Sequence of chain 1.B:
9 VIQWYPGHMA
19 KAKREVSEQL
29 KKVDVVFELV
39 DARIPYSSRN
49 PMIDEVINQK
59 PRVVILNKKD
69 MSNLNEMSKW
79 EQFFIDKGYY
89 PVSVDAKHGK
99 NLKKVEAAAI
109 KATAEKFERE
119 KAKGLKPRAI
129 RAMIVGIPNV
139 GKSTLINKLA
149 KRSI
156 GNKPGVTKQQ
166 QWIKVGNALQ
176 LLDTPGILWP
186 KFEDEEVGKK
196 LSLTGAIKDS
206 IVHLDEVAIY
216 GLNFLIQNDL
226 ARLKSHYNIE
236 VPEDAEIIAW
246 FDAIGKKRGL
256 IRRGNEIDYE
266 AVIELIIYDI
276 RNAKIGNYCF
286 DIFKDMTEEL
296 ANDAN

A protein and the small-molecule ligand that binds it are described below.
Small molecule (SMILES): Nc1nc2c(ncn2[C@@H]2O[C@H](COP(=O)(O)OP(=O)(O)OP(=O)(O)O)[C@@H](OP(=O)(O)OP(=O)(O)O)[C@H]2O)c(=O)[nH]1

Binding-site contacts:
Ligand atom O1A contacts residue GLY139 of chain 1.B at 3.5 Å.
Ligand atom O3G contacts residue LYS140 of chain 1.B at 2.9 Å (salt-bridge).
Ligand atom O1B contacts residue GLY139 of chain 1.B at 3.1 Å (h-bond).
Ligand atom N2 contacts residue ASP68 of chain 1.B at 2.8 Å (salt-bridge).
Ligand atom O6 contacts residue LYS95 of chain 1.B at 3.5 Å (salt-bridge).
Ligand atom O6 contacts residue ALA94 of chain 1.B at 2.7 Å (h-bond).
Ligand atom PB contacts residue ASN137 of chain 1.B at 3.6 Å.
Ligand atom C8 contacts residue THR142 of chain 1.B at 3.5 Å.
Ligand atom N2 contacts residue MET69 of chain 1.B at 3.6 Å (h-bond).
Ligand atom O2A contacts residue SER141 of chain 1.B at 3.2 Å (h-bond).
Ligand atom O2B contacts residue LYS140 of chain 1.B at 3.5 Å (salt-bridge).
Ligand atom O1B contacts residue ASN137 of chain 1.B at 3.5 Å (h-bond).
Ligand atom O1A contacts residue SER141 of chain 1.B at 2.8 Å (h-bond).
Ligand atom C2 contacts residue ASP68 of chain 1.B at 3.6 Å.
Ligand atom PG contacts residue ASN137 of chain 1.B at 3.6 Å.
Ligand atom O1G contacts residue ASN137 of chain 1.B at 3.5 Å (h-bond).
Ligand atom C6 contacts residue ASP93 of chain 1.B at 3.4 Å.
Ligand atom C2' contacts residue THR142 of chain 1.B at 3.6 Å.
Ligand atom PB contacts residue LYS140 of chain 1.B at 3.5 Å.
Ligand atom O5' contacts residue THR142 of chain 1.B at 3.5 Å (h-bond).
Ligand atom O1B contacts residue LYS140 of chain 1.B at 2.7 Å (salt-bridge).
Ligand atom O1B contacts residue VAL138 of chain 1.B at 3.4 Å (h-bond).
Ligand atom N1 contacts residue ASP93 of chain 1.B at 3.3 Å (salt-bridge).
Ligand atom C5 contacts residue LYS66 of chain 1.B at 3.6 Å.
Ligand atom N1 contacts residue ASP68 of chain 1.B at 2.9 Å (salt-bridge).
Ligand atom O6 contacts residue LYS66 of chain 1.B at 3.1 Å (salt-bridge).
Ligand atom PA contacts residue SER141 of chain 1.B at 3.5 Å.
Ligand atom O1D contacts residue LYS95 of chain 1.B at 3.1 Å (salt-bridge).
Ligand atom N7 contacts residue ASN65 of chain 1.B at 3.0 Å (h-bond).
Ligand atom O3A contacts residue ASN137 of chain 1.B at 3.6 Å.
Ligand atom O3G contacts residue ILE182 of chain 1.B at 3.6 Å.
Ligand atom O3A contacts residue GLY139 of chain 1.B at 3.1 Å (h-bond).
Ligand atom O1G contacts residue PRO136 of chain 1.B at 3.4 Å.
Ligand atom O4' contacts residue LYS66 of chain 1.B at 3.1 Å (salt-bridge).
Ligand atom C6 contacts residue LYS66 of chain 1.B at 3.6 Å.
Ligand atom O6 contacts residue ASN65 of chain 1.B at 3.0 Å (h-bond).
Ligand atom O2B contacts residue SER141 of chain 1.B at 3.0 Å (h-bond).
Ligand atom O3B contacts residue ASN137 of chain 1.B at 2.8 Å (h-bond).
Ligand atom O6 contacts residue ASP93 of chain 1.B at 3.1 Å (salt-bridge).
Ligand atom O1A contacts residue THR142 of chain 1.B at 2.6 Å (h-bond).